Binding-site contacts:
Ligand atom CG contacts residue ALA44 of chain 1.A at 4.3 Å (hydrophobic).
Ligand atom CD2 contacts residue GLN197 of chain 1.A at 3.9 Å.
Ligand atom CG contacts residue GLN179 of chain 1.A at 3.9 Å.
Ligand atom CZ contacts residue GLN179 of chain 1.A at 3.7 Å.
Ligand atom CD2 contacts residue GLN179 of chain 1.A at 3.1 Å.
Ligand atom CA contacts residue GLN179 of chain 1.A at 3.8 Å.
Ligand atom CD1 contacts residue GLY43 of chain 1.A at 3.9 Å.
Ligand atom CE2 contacts residue GLU191 of chain 1.A at 3.6 Å.
Ligand atom CE2 contacts residue GLN179 of chain 1.A at 3.4 Å.
Ligand atom OH contacts residue ASP182 of chain 1.A at 2.4 Å (salt-bridge).
Ligand atom CB contacts residue GLY43 of chain 1.A at 3.5 Å.
Ligand atom CE1 contacts residue GLN179 of chain 1.A at 4.3 Å.
Ligand atom CE1 contacts residue ASP182 of chain 1.A at 3.7 Å.
Ligand atom OH contacts residue GLY43 of chain 1.A at 4.3 Å.
Ligand atom CD2 contacts residue GLU191 of chain 1.A at 4.0 Å.
Ligand atom CB contacts residue GLN179 of chain 1.A at 4.4 Å.
Ligand atom CA contacts residue GLN197 of chain 1.A at 3.2 Å.
Ligand atom CE1 contacts residue ASN128 of chain 1.A at 4.2 Å.
Ligand atom C contacts residue GLN179 of chain 1.A at 4.4 Å.
Ligand atom OH contacts residue LYS41 of chain 1.A at 3.4 Å.
Ligand atom CZ contacts residue ASP182 of chain 1.A at 3.5 Å.
Ligand atom CB contacts residue GLN197 of chain 1.A at 3.4 Å.
Ligand atom CZ contacts residue GLY43 of chain 1.A at 3.6 Å.
Ligand atom OH contacts residue ILE75 of chain 1.A at 4.1 Å.
Ligand atom N contacts residue ASN200 of chain 1.A at 3.6 Å (h-bond).
Ligand atom CD2 contacts residue GLY43 of chain 1.A at 3.4 Å.
Ligand atom CG contacts residue GLY43 of chain 1.A at 3.5 Å.
Ligand atom O contacts residue ASP45 of chain 1.A at 3.7 Å.
Ligand atom OH contacts residue GLN179 of chain 1.A at 4.0 Å.
Ligand atom N contacts residue GLN197 of chain 1.A at 2.5 Å (h-bond).
Ligand atom CG contacts residue GLN197 of chain 1.A at 4.0 Å.
Ligand atom CE2 contacts residue LYS41 of chain 1.A at 3.9 Å.
Ligand atom CZ contacts residue LYS41 of chain 1.A at 4.1 Å.
Ligand atom CE2 contacts residue GLY43 of chain 1.A at 3.3 Å.
Ligand atom N contacts residue GLN179 of chain 1.A at 2.4 Å (h-bond).
Ligand atom CE1 contacts residue GLY43 of chain 1.A at 3.9 Å.
Ligand atom CD1 contacts residue ALA44 of chain 1.A at 4.2 Å (hydrophobic).

Sequence of chain 1.A:
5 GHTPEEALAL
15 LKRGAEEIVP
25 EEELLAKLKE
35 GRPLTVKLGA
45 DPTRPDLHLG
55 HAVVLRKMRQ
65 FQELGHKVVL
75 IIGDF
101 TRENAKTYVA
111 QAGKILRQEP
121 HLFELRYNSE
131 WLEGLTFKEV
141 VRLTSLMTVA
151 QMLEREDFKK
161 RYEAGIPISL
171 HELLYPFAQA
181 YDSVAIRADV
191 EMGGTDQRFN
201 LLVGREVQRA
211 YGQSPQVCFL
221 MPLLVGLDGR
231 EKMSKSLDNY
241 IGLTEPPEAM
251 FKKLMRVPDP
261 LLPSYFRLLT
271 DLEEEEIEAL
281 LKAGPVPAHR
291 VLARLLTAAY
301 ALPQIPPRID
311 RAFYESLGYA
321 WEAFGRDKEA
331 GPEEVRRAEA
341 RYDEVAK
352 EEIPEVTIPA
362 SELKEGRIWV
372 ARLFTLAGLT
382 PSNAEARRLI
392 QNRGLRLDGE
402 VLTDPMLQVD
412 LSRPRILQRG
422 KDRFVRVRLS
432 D

The small molecule below binds the protein below.
Small molecule (SMILES): N[C@H](CO)Cc1ccc(O)cc1